Sequence of chain 1.A:
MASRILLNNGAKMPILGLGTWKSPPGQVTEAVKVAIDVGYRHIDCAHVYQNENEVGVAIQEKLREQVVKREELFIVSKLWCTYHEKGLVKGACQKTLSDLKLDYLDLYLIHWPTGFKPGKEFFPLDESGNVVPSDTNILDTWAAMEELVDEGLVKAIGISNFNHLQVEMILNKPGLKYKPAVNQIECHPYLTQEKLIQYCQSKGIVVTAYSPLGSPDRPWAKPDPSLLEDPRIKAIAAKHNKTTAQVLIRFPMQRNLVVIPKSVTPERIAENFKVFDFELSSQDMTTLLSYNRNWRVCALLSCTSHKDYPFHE

Binding-site contacts:
Ligand atom C27 contacts residue LEU301 of chain 1.A at 3.5 Å (hydrophobic).
Ligand atom O33 contacts residue HIS111 of chain 1.A at 2.7 Å (h-bond).
Ligand atom F9 contacts residue TYR49 of chain 1.A at 3.6 Å.
Ligand atom C20 contacts residue NDP1 of chain 1.B at 3.6 Å.
Ligand atom C25 contacts residue TRP112 of chain 1.A at 3.4 Å (hydrophobic).
Ligand atom C24 contacts residue LEU301 of chain 1.A at 3.9 Å (hydrophobic).
Ligand atom C32 contacts residue HIS111 of chain 1.A at 3.4 Å.
Ligand atom O34 contacts residue HIS111 of chain 1.A at 3.4 Å (h-bond).
Ligand atom S16 contacts residue TRP220 of chain 1.A at 3.9 Å.
Ligand atom C28 contacts residue TRP112 of chain 1.A at 3.4 Å (hydrophobic).
Ligand atom C5 contacts residue VAL48 of chain 1.A at 4.0 Å (hydrophobic).
Ligand atom C26 contacts residue TRP112 of chain 1.A at 3.5 Å (hydrophobic).
Ligand atom O33 contacts residue NDP1 of chain 1.B at 3.0 Å.
Ligand atom F14 contacts residue CYS299 of chain 1.A at 3.6 Å.
Ligand atom C29 contacts residue TRP112 of chain 1.A at 3.6 Å (hydrophobic).
Ligand atom C5 contacts residue TRP21 of chain 1.A at 3.8 Å (hydrophobic).
Ligand atom C3 contacts residue PHE123 of chain 1.A at 3.7 Å (hydrophobic).
Ligand atom C4 contacts residue TRP21 of chain 1.A at 3.8 Å (hydrophobic).
Ligand atom C27 contacts residue TRP112 of chain 1.A at 3.3 Å (hydrophobic).
Ligand atom C26 contacts residue PHE123 of chain 1.A at 3.8 Å (hydrophobic).
Ligand atom O34 contacts residue TRP112 of chain 1.A at 3.1 Å (h-bond).
Ligand atom O15 contacts residue TRP21 of chain 1.A at 3.3 Å.
Ligand atom BR8 contacts residue THR114 of chain 1.A at 3.0 Å.
Ligand atom O33 contacts residue TYR49 of chain 1.A at 2.7 Å (h-bond).
Ligand atom F14 contacts residue TRP112 of chain 1.A at 3.2 Å.
Ligand atom BR8 contacts residue CYS304 of chain 1.A at 3.9 Å.
Ligand atom C20 contacts residue TRP21 of chain 1.A at 3.5 Å (hydrophobic).
Ligand atom C2 contacts residue TYR49 of chain 1.A at 3.8 Å (hydrophobic).
Ligand atom O34 contacts residue NDP1 of chain 1.B at 3.6 Å (h-bond).
Ligand atom C13 contacts residue TRP112 of chain 1.A at 3.7 Å (hydrophobic).
Ligand atom C32 contacts residue NDP1 of chain 1.B at 3.4 Å.
Ligand atom C24 contacts residue TRP112 of chain 1.A at 3.3 Å (hydrophobic).
Ligand atom F9 contacts residue VAL48 of chain 1.A at 3.0 Å.
Ligand atom F14 contacts residue LEU301 of chain 1.A at 3.3 Å.
Ligand atom C32 contacts residue TYR49 of chain 1.A at 3.9 Å (hydrophobic).
Ligand atom BR8 contacts residue TRP112 of chain 1.A at 3.8 Å.
Ligand atom C2 contacts residue TRP21 of chain 1.A at 3.2 Å (hydrophobic).
Ligand atom F14 contacts residue ALA300 of chain 1.A at 3.0 Å.
Ligand atom C28 contacts residue LEU301 of chain 1.A at 3.9 Å (hydrophobic).
Ligand atom C29 contacts residue PHE123 of chain 1.A at 3.8 Å (hydrophobic).

This small molecule binds to this protein.
Small molecule (SMILES): O=C(O)COc1cc(F)ccc1C(=S)NCc1ccc(Br)cc1F